Sequence of chain 1.A:
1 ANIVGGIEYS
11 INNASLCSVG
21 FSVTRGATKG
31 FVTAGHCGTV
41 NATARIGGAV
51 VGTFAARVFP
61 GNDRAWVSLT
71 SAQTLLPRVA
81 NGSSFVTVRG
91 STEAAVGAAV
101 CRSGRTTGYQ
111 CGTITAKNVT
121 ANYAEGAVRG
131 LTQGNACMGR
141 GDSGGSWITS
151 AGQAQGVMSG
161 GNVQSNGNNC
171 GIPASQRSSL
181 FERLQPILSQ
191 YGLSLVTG

Binding-site contacts:
Ligand atom O1 contacts residue GOL1 of chain 1.K at 2.7 Å (h-bond).
Ligand atom CA contacts residue GLY161 of chain 1.A at 3.5 Å.
Ligand atom O contacts residue GLY161 of chain 1.A at 2.9 Å (h-bond).
Ligand atom N contacts residue HIS36 of chain 1.A at 3.8 Å.
Ligand atom CB contacts residue SO41 of chain 1.J at 3.5 Å.
Ligand atom B contacts residue HIS36 of chain 1.A at 3.4 Å.
Ligand atom O contacts residue GLY160 of chain 1.A at 3.1 Å.
Ligand atom OT2 contacts residue VAL163 of chain 1.A at 3.6 Å.
Ligand atom CA contacts residue SER159 of chain 1.A at 3.3 Å.
Ligand atom B contacts residue GOL1 of chain 1.K at 2.5 Å.
Ligand atom O2 contacts residue HIS36 of chain 1.A at 2.6 Å (h-bond).
Ligand atom N contacts residue GLY161 of chain 1.A at 3.1 Å (h-bond).
Ligand atom CG1 contacts residue MET138 of chain 1.A at 3.7 Å (hydrophobic).
Ligand atom N contacts residue TYR123 of chain 1.A at 3.4 Å.
Ligand atom O2 contacts residue SER143 of chain 1.A at 2.4 Å (h-bond).
Ligand atom O1 contacts residue SER143 of chain 1.A at 2.5 Å (h-bond).
Ligand atom CG2 contacts residue MET158 of chain 1.A at 3.7 Å (hydrophobic).
Ligand atom CT contacts residue GLN164 of chain 1.A at 3.5 Å.
Ligand atom CG contacts residue TYR123 of chain 1.A at 3.8 Å (hydrophobic).
Ligand atom N contacts residue SER143 of chain 1.A at 2.8 Å (h-bond).
Ligand atom O2 contacts residue GOL1 of chain 1.K at 1.4 Å.
Ligand atom CB contacts residue SER143 of chain 1.A at 3.3 Å.
Ligand atom O contacts residue GOL1 of chain 1.K at 3.5 Å.
Ligand atom CA contacts residue SER143 of chain 1.A at 2.5 Å.
Ligand atom CA contacts residue GOL1 of chain 1.K at 3.2 Å.
Ligand atom O1 contacts residue GLY141 of chain 1.A at 2.7 Å (h-bond).
Ligand atom CB contacts residue GLY139 of chain 1.A at 3.6 Å.
Ligand atom C contacts residue SER159 of chain 1.A at 3.7 Å.
Ligand atom CT contacts residue VAL163 of chain 1.A at 3.7 Å (hydrophobic).
Ligand atom CD contacts residue TYR123 of chain 1.A at 3.5 Å (hydrophobic).
Ligand atom C contacts residue TYR123 of chain 1.A at 3.4 Å (hydrophobic).
Ligand atom CG1 contacts residue VAL163 of chain 1.A at 3.4 Å (hydrophobic).
Ligand atom O contacts residue TYR123 of chain 1.A at 3.6 Å.
Ligand atom N contacts residue SER159 of chain 1.A at 3.1 Å (h-bond).
Ligand atom O1 contacts residue ASP142 of chain 1.A at 3.3 Å (salt-bridge).
Ligand atom CG2 contacts residue SER143 of chain 1.A at 3.1 Å.
Ligand atom N contacts residue SO41 of chain 1.J at 3.0 Å (h-bond).
Ligand atom OT1 contacts residue ASN162 of chain 1.A at 3.5 Å.
Ligand atom B contacts residue SER143 of chain 1.A at 1.5 Å.
Ligand atom CB contacts residue HIS36 of chain 1.A at 3.5 Å.

A protein and the small-molecule ligand that binds it are described below.
Small molecule (SMILES): COC(=O)CCC(=O)N[C@@H](C)C(=O)N[C@@H](C)C(=O)N1CCC[C@H]1C(=O)N[C@H](B(O)O)C(C)C